A small-molecule ligand and the protein it binds are described below.
Small molecule (SMILES): CC(=O)N[C@H]1[C@H](O[C@H]2[C@H](O)[C@@H](NC(C)=O)CO[C@@H]2CO)O[C@H](CO)[C@@H](O)[C@@H]1O

Sequence of chain 1.A:
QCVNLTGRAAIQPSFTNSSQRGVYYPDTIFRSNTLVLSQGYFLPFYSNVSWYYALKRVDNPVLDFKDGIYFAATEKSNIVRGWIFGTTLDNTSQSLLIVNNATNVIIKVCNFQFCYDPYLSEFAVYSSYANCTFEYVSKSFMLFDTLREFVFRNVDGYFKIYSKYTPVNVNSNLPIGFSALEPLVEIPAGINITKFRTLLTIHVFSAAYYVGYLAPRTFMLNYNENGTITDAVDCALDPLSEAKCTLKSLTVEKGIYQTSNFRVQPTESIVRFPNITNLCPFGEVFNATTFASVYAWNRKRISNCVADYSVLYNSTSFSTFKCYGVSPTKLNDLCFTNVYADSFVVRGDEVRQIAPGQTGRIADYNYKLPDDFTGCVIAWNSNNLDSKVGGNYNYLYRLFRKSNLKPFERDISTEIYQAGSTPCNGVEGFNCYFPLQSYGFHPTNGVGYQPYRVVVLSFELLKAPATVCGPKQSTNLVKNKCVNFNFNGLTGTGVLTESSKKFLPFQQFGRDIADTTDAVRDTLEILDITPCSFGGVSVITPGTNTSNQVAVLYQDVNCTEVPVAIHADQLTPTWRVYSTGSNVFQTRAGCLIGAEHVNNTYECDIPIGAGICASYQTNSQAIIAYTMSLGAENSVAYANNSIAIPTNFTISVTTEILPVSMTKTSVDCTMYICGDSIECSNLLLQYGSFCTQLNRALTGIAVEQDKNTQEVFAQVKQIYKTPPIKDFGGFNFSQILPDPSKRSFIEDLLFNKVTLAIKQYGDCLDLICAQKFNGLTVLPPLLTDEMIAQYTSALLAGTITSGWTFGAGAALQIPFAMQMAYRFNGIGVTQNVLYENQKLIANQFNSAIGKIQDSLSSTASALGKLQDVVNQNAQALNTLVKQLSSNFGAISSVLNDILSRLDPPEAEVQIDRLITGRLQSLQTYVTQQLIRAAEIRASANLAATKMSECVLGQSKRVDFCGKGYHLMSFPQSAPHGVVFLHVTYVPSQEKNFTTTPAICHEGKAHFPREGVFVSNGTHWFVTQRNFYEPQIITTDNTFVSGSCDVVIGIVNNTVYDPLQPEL

Sequence of chain 1.B:
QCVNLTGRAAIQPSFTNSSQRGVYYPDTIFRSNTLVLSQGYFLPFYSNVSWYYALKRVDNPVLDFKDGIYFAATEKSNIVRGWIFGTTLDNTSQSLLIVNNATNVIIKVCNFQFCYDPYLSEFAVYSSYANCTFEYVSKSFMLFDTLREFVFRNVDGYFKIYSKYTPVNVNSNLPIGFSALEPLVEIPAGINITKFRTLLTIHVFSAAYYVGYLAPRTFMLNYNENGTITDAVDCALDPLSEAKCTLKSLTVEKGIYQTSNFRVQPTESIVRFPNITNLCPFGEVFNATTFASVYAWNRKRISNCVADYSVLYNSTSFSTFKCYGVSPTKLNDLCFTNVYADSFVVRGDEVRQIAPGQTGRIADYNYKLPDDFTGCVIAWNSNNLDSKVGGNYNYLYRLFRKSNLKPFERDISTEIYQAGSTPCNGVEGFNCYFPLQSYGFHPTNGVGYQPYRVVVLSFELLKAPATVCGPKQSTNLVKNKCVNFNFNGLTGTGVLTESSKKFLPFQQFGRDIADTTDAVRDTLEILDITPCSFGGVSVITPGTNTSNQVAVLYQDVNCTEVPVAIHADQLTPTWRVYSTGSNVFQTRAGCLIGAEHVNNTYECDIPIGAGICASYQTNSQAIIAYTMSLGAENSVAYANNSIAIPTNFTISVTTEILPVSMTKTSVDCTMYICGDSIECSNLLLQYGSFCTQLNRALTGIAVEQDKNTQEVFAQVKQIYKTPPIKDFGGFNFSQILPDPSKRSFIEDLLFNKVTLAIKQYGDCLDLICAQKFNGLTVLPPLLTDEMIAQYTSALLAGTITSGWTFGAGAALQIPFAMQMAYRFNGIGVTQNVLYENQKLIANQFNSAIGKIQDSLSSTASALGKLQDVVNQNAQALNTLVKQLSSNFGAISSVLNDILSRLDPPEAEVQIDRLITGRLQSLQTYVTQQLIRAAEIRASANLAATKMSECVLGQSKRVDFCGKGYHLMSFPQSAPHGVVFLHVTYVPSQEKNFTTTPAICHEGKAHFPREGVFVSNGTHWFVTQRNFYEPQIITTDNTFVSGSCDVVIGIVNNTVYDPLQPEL

Binding-site contacts:
Ligand atom O3 contacts residue SER455 of chain 1.A at 3.2 Å (h-bond).
Ligand atom C7 contacts residue GLU461 of chain 1.A at 4.5 Å.
Ligand atom C3 contacts residue ASN233 of chain 1.B at 3.8 Å.
Ligand atom C6 contacts residue SER455 of chain 1.A at 4.0 Å.
Ligand atom C7 contacts residue ASN233 of chain 1.B at 3.8 Å.
Ligand atom O7 contacts residue ASN456 of chain 1.A at 4.0 Å.
Ligand atom C8 contacts residue ARG453 of chain 1.A at 4.5 Å.
Ligand atom O7 contacts residue ARG453 of chain 1.A at 2.9 Å (salt-bridge).
Ligand atom C7 contacts residue ASN456 of chain 1.A at 4.2 Å.
Ligand atom C8 contacts residue ASN456 of chain 1.A at 3.5 Å.
Ligand atom C2 contacts residue ASN233 of chain 1.B at 2.5 Å.
Ligand atom O5 contacts residue THR108 of chain 1.B at 4.1 Å.
Ligand atom C7 contacts residue SER455 of chain 1.A at 4.1 Å.
Ligand atom C6 contacts residue LYS454 of chain 1.A at 4.0 Å.
Ligand atom O7 contacts residue SER455 of chain 1.A at 3.4 Å (h-bond).
Ligand atom O7 contacts residue ASN233 of chain 1.B at 4.2 Å.
Ligand atom C4 contacts residue ASN233 of chain 1.B at 4.2 Å.
Ligand atom C8 contacts residue LYS458 of chain 1.A at 4.0 Å.
Ligand atom O5 contacts residue SER455 of chain 1.A at 4.4 Å.
Ligand atom C7 contacts residue ARG453 of chain 1.A at 4.0 Å.
Ligand atom C5 contacts residue ASN233 of chain 1.B at 3.6 Å.
Ligand atom O5 contacts residue ASN233 of chain 1.B at 2.3 Å (h-bond).
Ligand atom C8 contacts residue GLU461 of chain 1.A at 3.9 Å.
Ligand atom C1 contacts residue ASN233 of chain 1.B at 1.4 Å.
Ligand atom C5 contacts residue LYS454 of chain 1.A at 4.3 Å.
Ligand atom O5 contacts residue THR235 of chain 1.B at 4.4 Å.
Ligand atom N2 contacts residue ASN233 of chain 1.B at 2.9 Å (h-bond).